Sequence of chain 30.C:
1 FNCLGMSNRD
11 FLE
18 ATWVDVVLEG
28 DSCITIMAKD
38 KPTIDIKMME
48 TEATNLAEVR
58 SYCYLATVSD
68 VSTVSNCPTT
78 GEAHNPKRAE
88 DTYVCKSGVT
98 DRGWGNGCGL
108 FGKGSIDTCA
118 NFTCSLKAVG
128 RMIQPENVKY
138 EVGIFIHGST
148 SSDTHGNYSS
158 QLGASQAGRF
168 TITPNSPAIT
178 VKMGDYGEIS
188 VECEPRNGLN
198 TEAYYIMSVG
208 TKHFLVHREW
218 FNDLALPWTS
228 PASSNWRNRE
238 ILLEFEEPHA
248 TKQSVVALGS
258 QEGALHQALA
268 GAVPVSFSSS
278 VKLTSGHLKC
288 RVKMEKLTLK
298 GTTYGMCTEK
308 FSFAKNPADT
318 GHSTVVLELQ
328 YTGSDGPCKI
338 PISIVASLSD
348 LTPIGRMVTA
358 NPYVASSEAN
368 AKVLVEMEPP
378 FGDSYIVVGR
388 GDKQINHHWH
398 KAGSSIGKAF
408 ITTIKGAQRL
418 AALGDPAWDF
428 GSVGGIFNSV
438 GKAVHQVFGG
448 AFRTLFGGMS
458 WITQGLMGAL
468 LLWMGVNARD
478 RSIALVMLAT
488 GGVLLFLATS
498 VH

Binding-site contacts:
Ligand atom O5 contacts residue PHE119 of chain 30.C at 4.2 Å.
Ligand atom O6 contacts residue PHE119 of chain 30.C at 2.8 Å (h-bond).
Ligand atom C8 contacts residue ASN118 of chain 30.C at 3.9 Å.
Ligand atom C1 contacts residue ASN118 of chain 30.C at 1.4 Å.
Ligand atom O5 contacts residue THR120 of chain 30.C at 3.4 Å (h-bond).
Ligand atom C8 contacts residue TYR90 of chain 30.C at 3.9 Å (hydrophobic).
Ligand atom O6 contacts residue THR120 of chain 30.C at 3.1 Å (h-bond).
Ligand atom C2 contacts residue SER66 of chain 30.C at 4.4 Å.
Ligand atom C7 contacts residue ASN118 of chain 30.C at 3.6 Å.
Ligand atom O6 contacts residue ASN118 of chain 30.C at 4.1 Å.
Ligand atom C6 contacts residue THR89 of chain 30.C at 4.2 Å.
Ligand atom C7 contacts residue TYR90 of chain 30.C at 3.8 Å (hydrophobic).
Ligand atom C3 contacts residue ASN118 of chain 30.C at 3.8 Å.
Ligand atom O6 contacts residue THR89 of chain 30.C at 3.5 Å.
Ligand atom C6 contacts residue PHE119 of chain 30.C at 4.1 Å (hydrophobic).
Ligand atom O7 contacts residue ASN118 of chain 30.C at 4.5 Å.
Ligand atom C1 contacts residue SER66 of chain 30.C at 4.2 Å.
Ligand atom C4 contacts residue ASN118 of chain 30.C at 4.2 Å.
Ligand atom C5 contacts residue ASN118 of chain 30.C at 3.7 Å.
Ligand atom O5 contacts residue ASN118 of chain 30.C at 2.4 Å (h-bond).
Ligand atom N2 contacts residue ASN118 of chain 30.C at 2.9 Å (h-bond).
Ligand atom C5 contacts residue THR89 of chain 30.C at 4.1 Å.
Ligand atom C5 contacts residue THR120 of chain 30.C at 4.0 Å.
Ligand atom C6 contacts residue THR120 of chain 30.C at 3.4 Å.
Ligand atom C1 contacts residue THR89 of chain 30.C at 3.9 Å.
Ligand atom C2 contacts residue ASN118 of chain 30.C at 2.4 Å.
Ligand atom N2 contacts residue TYR90 of chain 30.C at 4.5 Å.
Ligand atom O7 contacts residue TYR90 of chain 30.C at 3.7 Å.
Ligand atom O5 contacts residue THR89 of chain 30.C at 3.8 Å.

This protein binds this small molecule.
Small molecule (SMILES): CC(=O)N[C@@H]1[C@@H](O)[C@H](O)[C@@H](CO)O[C@H]1O